Sequence of chain 2.A:
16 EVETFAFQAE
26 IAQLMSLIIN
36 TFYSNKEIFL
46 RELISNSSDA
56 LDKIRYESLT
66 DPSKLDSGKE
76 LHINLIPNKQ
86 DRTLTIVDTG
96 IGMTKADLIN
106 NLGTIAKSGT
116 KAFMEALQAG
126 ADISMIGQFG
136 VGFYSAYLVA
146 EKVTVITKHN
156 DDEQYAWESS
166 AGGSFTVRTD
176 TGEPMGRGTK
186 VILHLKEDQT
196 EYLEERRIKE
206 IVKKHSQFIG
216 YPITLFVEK

The protein below binds the small molecule below.
Small molecule (SMILES): Cc1ccc(CNc2cc(Cl)nc(N)n2)cc1

Binding-site contacts:
Ligand atom C16 contacts residue MET98 of chain 2.A at 3.5 Å (hydrophobic).
Ligand atom C13 contacts residue PHE138 of chain 2.A at 4.0 Å (hydrophobic).
Ligand atom CL1 contacts residue MET98 of chain 2.A at 3.8 Å.
Ligand atom N17 contacts residue ASN51 of chain 2.A at 3.8 Å.
Ligand atom N3 contacts residue ALA55 of chain 2.A at 3.4 Å.
Ligand atom N17 contacts residue THR184 of chain 2.A at 4.0 Å.
Ligand atom N7 contacts residue MET98 of chain 2.A at 3.9 Å.
Ligand atom N3 contacts residue THR184 of chain 2.A at 3.6 Å (h-bond).
Ligand atom C9 contacts residue LEU107 of chain 2.A at 3.7 Å (hydrophobic).
Ligand atom C2 contacts residue THR184 of chain 2.A at 4.0 Å.
Ligand atom N5 contacts residue ASN51 of chain 2.A at 3.9 Å.
Ligand atom N7 contacts residue LEU107 of chain 2.A at 4.1 Å.
Ligand atom C11 contacts residue GLY135 of chain 2.A at 3.8 Å.
Ligand atom C13 contacts residue TYR139 of chain 2.A at 3.8 Å (hydrophobic).
Ligand atom C15 contacts residue GLY135 of chain 2.A at 3.6 Å.
Ligand atom C8 contacts residue MET98 of chain 2.A at 4.1 Å (hydrophobic).
Ligand atom C14 contacts residue LEU107 of chain 2.A at 3.8 Å (hydrophobic).
Ligand atom C6 contacts residue MET98 of chain 2.A at 3.9 Å (hydrophobic).
Ligand atom C9 contacts residue PHE138 of chain 2.A at 3.8 Å (hydrophobic).
Ligand atom C8 contacts residue LEU107 of chain 2.A at 4.1 Å (hydrophobic).
Ligand atom C4 contacts residue ASP93 of chain 2.A at 4.0 Å.
Ligand atom C13 contacts residue LEU107 of chain 2.A at 4.2 Å (hydrophobic).
Ligand atom N3 contacts residue ASP93 of chain 2.A at 4.1 Å.
Ligand atom CL1 contacts residue ILE96 of chain 2.A at 3.6 Å.
Ligand atom N17 contacts residue ASP93 of chain 2.A at 2.9 Å (salt-bridge).
Ligand atom C12 contacts residue GLY135 of chain 2.A at 4.1 Å.
Ligand atom C15 contacts residue ALA111 of chain 2.A at 3.6 Å (hydrophobic).
Ligand atom C2 contacts residue MET98 of chain 2.A at 4.0 Å (hydrophobic).
Ligand atom C2 contacts residue ALA55 of chain 2.A at 3.8 Å (hydrophobic).
Ligand atom C4 contacts residue THR184 of chain 2.A at 4.1 Å.
Ligand atom C10 contacts residue ASN51 of chain 2.A at 4.2 Å.
Ligand atom C15 contacts residue LEU107 of chain 2.A at 3.9 Å (hydrophobic).
Ligand atom C14 contacts residue PHE138 of chain 2.A at 3.7 Å (hydrophobic).
Ligand atom C10 contacts residue LEU107 of chain 2.A at 4.0 Å (hydrophobic).
Ligand atom CL1 contacts residue GLY97 of chain 2.A at 3.2 Å.
Ligand atom N17 contacts residue SER52 of chain 2.A at 3.7 Å.
Ligand atom CL1 contacts residue ALA55 of chain 2.A at 3.7 Å.
Ligand atom C15 contacts residue TYR139 of chain 2.A at 3.8 Å (hydrophobic).
Ligand atom C4 contacts residue ASN51 of chain 2.A at 3.9 Å.
Ligand atom C8 contacts residue PHE138 of chain 2.A at 4.1 Å (hydrophobic).